Sequence of chain 5.D:
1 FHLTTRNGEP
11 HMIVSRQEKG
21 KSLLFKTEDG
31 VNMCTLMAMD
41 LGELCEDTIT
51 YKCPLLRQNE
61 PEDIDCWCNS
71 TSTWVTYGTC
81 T

This protein binds this small molecule.
Small molecule (SMILES): CC(=O)N[C@@H]1[C@@H](O)[C@H](O)[C@@H](CO)O[C@H]1O

Binding-site contacts:
Ligand atom O1 contacts residue MET33 of chain 5.D at 3.9 Å.
Ligand atom C6 contacts residue ASN69 of chain 5.D at 4.4 Å.
Ligand atom O7 contacts residue ASN69 of chain 5.D at 3.8 Å.
Ligand atom C3 contacts residue VAL31 of chain 5.D at 3.0 Å (hydrophobic).
Ligand atom O4 contacts residue NAG1 of chain 5.X at 3.0 Å.
Ligand atom O5 contacts residue MET33 of chain 5.D at 4.2 Å.
Ligand atom C8 contacts residue SER70 of chain 5.D at 3.7 Å.
Ligand atom C4 contacts residue NAG1 of chain 5.X at 3.2 Å.
Ligand atom N2 contacts residue ASN69 of chain 5.D at 4.3 Å.
Ligand atom C3 contacts residue NAG1 of chain 5.X at 3.7 Å.
Ligand atom O4 contacts residue VAL31 of chain 5.D at 3.3 Å.
Ligand atom C1 contacts residue ASN69 of chain 5.D at 2.7 Å.
Ligand atom N2 contacts residue VAL31 of chain 5.D at 4.0 Å.
Ligand atom C7 contacts residue ASN69 of chain 5.D at 3.8 Å.
Ligand atom O1 contacts residue VAL31 of chain 5.D at 3.4 Å (h-bond).
Ligand atom C8 contacts residue ARG57 of chain 5.D at 4.2 Å.
Ligand atom C8 contacts residue ASN69 of chain 5.D at 3.4 Å.
Ligand atom C5 contacts residue NAG1 of chain 5.X at 4.4 Å.
Ligand atom C5 contacts residue VAL31 of chain 5.D at 4.2 Å (hydrophobic).
Ligand atom C7 contacts residue SER70 of chain 5.D at 4.4 Å.
Ligand atom C6 contacts residue MET33 of chain 5.D at 3.5 Å (hydrophobic).
Ligand atom O1 contacts residue ASN69 of chain 5.D at 2.1 Å (h-bond).
Ligand atom O3 contacts residue VAL31 of chain 5.D at 3.6 Å.
Ligand atom C2 contacts residue VAL31 of chain 5.D at 4.0 Å (hydrophobic).
Ligand atom C5 contacts residue ASN69 of chain 5.D at 3.7 Å.
Ligand atom C6 contacts residue LEU24 of chain 5.D at 4.5 Å (hydrophobic).
Ligand atom C2 contacts residue ASN69 of chain 5.D at 4.2 Å.
Ligand atom C6 contacts residue NAG1 of chain 5.X at 4.3 Å.
Ligand atom O5 contacts residue ASN69 of chain 5.D at 2.8 Å (h-bond).
Ligand atom O6 contacts residue NAG1 of chain 5.X at 3.0 Å.
Ligand atom O1 contacts residue SER70 of chain 5.D at 4.2 Å.
Ligand atom C4 contacts residue VAL31 of chain 5.D at 3.8 Å (hydrophobic).
Ligand atom C1 contacts residue VAL31 of chain 5.D at 4.3 Å (hydrophobic).
Ligand atom C5 contacts residue MET33 of chain 5.D at 3.7 Å (hydrophobic).
Ligand atom O3 contacts residue NAG1 of chain 5.X at 2.6 Å (h-bond).